The protein below binds the small molecule below.
Small molecule (SMILES): O=c1ccn([C@@H]2O[C@H](CO[P](=O)(O)O[P](=O)(O)O[C@H]3O[C@H](CO)[C@H](O)[C@H](O)[C@H]3O)[C@@H](O)[C@H]2O)c(=O)[nH]1

Binding-site contacts:
Ligand atom O3' contacts residue ALA203 of chain 1.A at 3.5 Å (h-bond).
Ligand atom O2D contacts residue VAL147 of chain 1.A at 3.4 Å.
Ligand atom C4 contacts residue TYR60 of chain 1.A at 3.4 Å (hydrophobic).
Ligand atom O3' contacts residue ARG123 of chain 1.A at 2.9 Å (salt-bridge).
Ligand atom O3D contacts residue ASP146 of chain 1.A at 3.2 Å.
Ligand atom O2A contacts residue ARG286 of chain 1.A at 3.0 Å (salt-bridge).
Ligand atom N3 contacts residue TYR60 of chain 1.A at 3.3 Å.
Ligand atom O1A contacts residue ASP146 of chain 1.A at 3.5 Å (salt-bridge).
Ligand atom O4' contacts residue ASP237 of chain 1.A at 2.8 Å (salt-bridge).
Ligand atom PB contacts residue MN1 of chain 1.C at 3.4 Å.
Ligand atom C4D contacts residue ARG123 of chain 1.A at 3.4 Å.
Ligand atom O4' contacts residue GLN238 of chain 1.A at 3.2 Å (h-bond).
Ligand atom O6' contacts residue HIS236 of chain 1.A at 2.8 Å (h-bond).
Ligand atom O2B contacts residue MN1 of chain 1.C at 2.6 Å.
Ligand atom C6' contacts residue HIS236 of chain 1.A at 3.4 Å.
Ligand atom O2A contacts residue TYR60 of chain 1.A at 2.7 Å (h-bond).
Ligand atom O3' contacts residue ALA202 of chain 1.A at 2.9 Å (h-bond).
Ligand atom O3B contacts residue MN1 of chain 1.C at 3.5 Å.
Ligand atom N1 contacts residue ILE119 of chain 1.A at 3.5 Å.
Ligand atom O4 contacts residue VAL285 of chain 1.A at 3.4 Å (h-bond).
Ligand atom O2 contacts residue VAL57 of chain 1.A at 2.8 Å (h-bond).
Ligand atom O1A contacts residue MN1 of chain 1.C at 2.4 Å.
Ligand atom C2 contacts residue TYR60 of chain 1.A at 3.4 Å (hydrophobic).
Ligand atom O3D contacts residue VAL147 of chain 1.A at 3.0 Å (h-bond).
Ligand atom C3' contacts residue ASP146 of chain 1.A at 3.5 Å.
Ligand atom O3' contacts residue ASP146 of chain 1.A at 3.0 Å (salt-bridge).
Ligand atom O4 contacts residue TYR60 of chain 1.A at 3.4 Å.
Ligand atom O2' contacts residue ALA203 of chain 1.A at 3.4 Å.
Ligand atom O2' contacts residue HIS201 of chain 1.A at 3.0 Å (h-bond).
Ligand atom O3B contacts residue ASP146 of chain 1.A at 3.4 Å (salt-bridge).
Ligand atom C3' contacts residue ARG123 of chain 1.A at 3.4 Å.
Ligand atom O4' contacts residue ALA202 of chain 1.A at 3.2 Å.
Ligand atom O6' contacts residue TRP116 of chain 1.A at 3.5 Å.
Ligand atom O2D contacts residue PHE55 of chain 1.A at 2.6 Å (h-bond).
Ligand atom O3D contacts residue ASP148 of chain 1.A at 2.9 Å (salt-bridge).
Ligand atom O2' contacts residue ASP146 of chain 1.A at 2.8 Å (salt-bridge).
Ligand atom O1A contacts residue ASP148 of chain 1.A at 3.0 Å (salt-bridge).
Ligand atom C4' contacts residue ASP237 of chain 1.A at 3.0 Å.
Ligand atom N3 contacts residue VAL57 of chain 1.A at 2.9 Å (h-bond).
Ligand atom C4' contacts residue SER120 of chain 1.A at 3.3 Å.

Sequence of chain 1.A:
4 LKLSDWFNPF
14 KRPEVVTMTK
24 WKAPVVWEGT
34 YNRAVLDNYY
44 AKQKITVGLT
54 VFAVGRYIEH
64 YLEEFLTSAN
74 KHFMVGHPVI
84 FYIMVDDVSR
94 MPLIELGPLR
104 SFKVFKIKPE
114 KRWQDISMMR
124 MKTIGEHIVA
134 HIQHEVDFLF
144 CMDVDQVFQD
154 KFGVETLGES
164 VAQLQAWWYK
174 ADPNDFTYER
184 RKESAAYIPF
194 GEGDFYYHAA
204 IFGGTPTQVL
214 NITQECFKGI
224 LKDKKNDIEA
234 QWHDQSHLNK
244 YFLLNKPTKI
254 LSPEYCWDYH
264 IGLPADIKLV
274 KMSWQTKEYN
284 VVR